A small-molecule ligand and the protein it binds are described below.
Small molecule (SMILES): CC(=O)N[C@@H]1[C@@H](O)[C@H](O)[C@@H](CO)O[C@H]1O

Sequence of chain 17.K:
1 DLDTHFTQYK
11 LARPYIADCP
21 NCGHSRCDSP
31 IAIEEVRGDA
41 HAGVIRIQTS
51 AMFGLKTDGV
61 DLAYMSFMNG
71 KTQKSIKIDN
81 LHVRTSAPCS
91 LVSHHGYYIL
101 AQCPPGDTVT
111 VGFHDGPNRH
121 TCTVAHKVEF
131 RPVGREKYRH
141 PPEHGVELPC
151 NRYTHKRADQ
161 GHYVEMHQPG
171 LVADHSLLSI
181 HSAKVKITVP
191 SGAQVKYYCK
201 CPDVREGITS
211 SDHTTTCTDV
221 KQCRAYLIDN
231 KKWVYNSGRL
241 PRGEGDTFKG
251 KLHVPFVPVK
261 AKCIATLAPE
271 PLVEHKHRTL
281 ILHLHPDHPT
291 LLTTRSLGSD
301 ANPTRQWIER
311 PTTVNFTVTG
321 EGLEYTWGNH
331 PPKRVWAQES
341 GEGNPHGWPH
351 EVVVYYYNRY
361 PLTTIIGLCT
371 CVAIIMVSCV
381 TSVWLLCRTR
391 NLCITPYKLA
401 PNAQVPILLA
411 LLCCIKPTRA

Binding-site contacts:
Ligand atom C8 contacts residue ILE281 of chain 17.K at 4.5 Å (hydrophobic).
Ligand atom C6 contacts residue ASN315 of chain 17.K at 4.5 Å.
Ligand atom O5 contacts residue THR313 of chain 17.K at 4.3 Å.
Ligand atom C7 contacts residue ASN315 of chain 17.K at 3.3 Å.
Ligand atom C1 contacts residue ASN315 of chain 17.K at 1.4 Å.
Ligand atom C8 contacts residue ASN315 of chain 17.K at 3.5 Å.
Ligand atom C6 contacts residue THR313 of chain 17.K at 4.5 Å.
Ligand atom N2 contacts residue ASN315 of chain 17.K at 2.8 Å (h-bond).
Ligand atom O7 contacts residue ASN315 of chain 17.K at 4.2 Å.
Ligand atom C5 contacts residue ASN315 of chain 17.K at 3.7 Å.
Ligand atom O5 contacts residue ASN315 of chain 17.K at 2.4 Å (h-bond).
Ligand atom C4 contacts residue ASN315 of chain 17.K at 4.3 Å.
Ligand atom C1 contacts residue VAL314 of chain 17.K at 4.4 Å (hydrophobic).
Ligand atom C3 contacts residue ASN315 of chain 17.K at 3.8 Å.
Ligand atom O5 contacts residue VAL314 of chain 17.K at 3.8 Å.
Ligand atom C2 contacts residue ASN315 of chain 17.K at 2.5 Å.